The small molecule below binds the protein below.
Small molecule (SMILES): Cc1cc(CCCOc2c(C)cc(-c3noc(C(F)(F)F)n3)cc2C)on1

Sequence of chain 51.A:
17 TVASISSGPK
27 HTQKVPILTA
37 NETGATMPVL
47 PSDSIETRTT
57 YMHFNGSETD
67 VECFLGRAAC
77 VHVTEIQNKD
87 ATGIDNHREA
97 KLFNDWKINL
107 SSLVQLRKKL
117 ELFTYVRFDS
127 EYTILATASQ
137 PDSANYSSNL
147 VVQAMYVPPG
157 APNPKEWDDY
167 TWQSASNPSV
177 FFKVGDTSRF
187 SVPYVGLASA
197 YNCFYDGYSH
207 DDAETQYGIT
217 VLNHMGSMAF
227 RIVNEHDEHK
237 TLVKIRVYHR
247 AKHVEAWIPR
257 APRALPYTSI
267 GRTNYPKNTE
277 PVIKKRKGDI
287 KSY

Sequence of chain 51.C:
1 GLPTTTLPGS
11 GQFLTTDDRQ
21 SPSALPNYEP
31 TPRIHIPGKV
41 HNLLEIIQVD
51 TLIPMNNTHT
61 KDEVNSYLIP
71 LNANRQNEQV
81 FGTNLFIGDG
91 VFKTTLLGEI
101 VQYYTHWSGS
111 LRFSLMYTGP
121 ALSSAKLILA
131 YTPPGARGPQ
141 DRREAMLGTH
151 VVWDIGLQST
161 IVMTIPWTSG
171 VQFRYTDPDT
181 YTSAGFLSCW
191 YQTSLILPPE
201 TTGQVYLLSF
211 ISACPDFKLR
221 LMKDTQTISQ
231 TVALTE

Binding-site contacts:
Ligand atom C2A contacts residue TYR152 of chain 51.A at 3.7 Å (hydrophobic).
Ligand atom CM6 contacts residue VAL188 of chain 51.A at 3.8 Å (hydrophobic).
Ligand atom C5B contacts residue TYR152 of chain 51.A at 3.5 Å (hydrophobic).
Ligand atom F3 contacts residue TYR152 of chain 51.A at 3.6 Å.
Ligand atom C3 contacts residue LEU106 of chain 51.A at 3.8 Å (hydrophobic).
Ligand atom C2C contacts residue ILE104 of chain 51.A at 3.8 Å (hydrophobic).
Ligand atom C6B contacts residue TYR152 of chain 51.A at 3.6 Å (hydrophobic).
Ligand atom CM2 contacts residue TYR128 of chain 51.A at 3.4 Å (hydrophobic).
Ligand atom CM6 contacts residue LEU25 of chain 51.C at 3.8 Å (hydrophobic).
Ligand atom F3 contacts residue ALA150 of chain 51.A at 2.7 Å.
Ligand atom C1C contacts residue TYR128 of chain 51.A at 3.5 Å (hydrophobic).
Ligand atom C2B contacts residue ILE104 of chain 51.A at 3.8 Å (hydrophobic).
Ligand atom N3A contacts residue PHE186 of chain 51.A at 3.4 Å.
Ligand atom F3 contacts residue VAL176 of chain 51.A at 3.6 Å.
Ligand atom F1 contacts residue MET224 of chain 51.A at 3.6 Å.
Ligand atom F3 contacts residue SER175 of chain 51.A at 2.8 Å.
Ligand atom N3A contacts residue TYR152 of chain 51.A at 3.8 Å.
Ligand atom C3C contacts residue TYR128 of chain 51.A at 3.3 Å (hydrophobic).
Ligand atom CM4 contacts residue ALA150 of chain 51.A at 3.6 Å (hydrophobic).
Ligand atom CM4 contacts residue VAL176 of chain 51.A at 3.8 Å (hydrophobic).
Ligand atom F2 contacts residue VAL176 of chain 51.A at 2.7 Å.
Ligand atom N1A contacts residue PRO174 of chain 51.A at 3.5 Å.
Ligand atom C4 contacts residue TYR197 of chain 51.A at 3.4 Å (hydrophobic).
Ligand atom CM2 contacts residue MET224 of chain 51.A at 3.5 Å (hydrophobic).
Ligand atom O1A contacts residue PRO174 of chain 51.A at 3.5 Å.
Ligand atom N1A contacts residue ALA24 of chain 51.C at 3.2 Å.
Ligand atom C1C contacts residue TYR197 of chain 51.A at 3.5 Å (hydrophobic).
Ligand atom C3B contacts residue MET224 of chain 51.A at 3.6 Å (hydrophobic).
Ligand atom F1 contacts residue PHE186 of chain 51.A at 3.8 Å.
Ligand atom CM2 contacts residue ILE104 of chain 51.A at 3.6 Å (hydrophobic).
Ligand atom CM3 contacts residue ASN219 of chain 51.A at 3.8 Å.
Ligand atom O1A contacts residue ALA24 of chain 51.C at 3.3 Å.
Ligand atom C2C contacts residue TYR128 of chain 51.A at 3.2 Å (hydrophobic).
Ligand atom C3A contacts residue PHE186 of chain 51.A at 3.7 Å (hydrophobic).
Ligand atom F3 contacts residue MET151 of chain 51.A at 3.7 Å.
Ligand atom CM6 contacts residue TYR152 of chain 51.A at 3.4 Å (hydrophobic).
Ligand atom F1 contacts residue ALA150 of chain 51.A at 3.8 Å.
Ligand atom F3 contacts residue PRO174 of chain 51.A at 2.9 Å.
Ligand atom C2A contacts residue PHE186 of chain 51.A at 3.5 Å (hydrophobic).
Ligand atom O1 contacts residue MET221 of chain 51.A at 3.7 Å.

Sequence of chain 52.C:
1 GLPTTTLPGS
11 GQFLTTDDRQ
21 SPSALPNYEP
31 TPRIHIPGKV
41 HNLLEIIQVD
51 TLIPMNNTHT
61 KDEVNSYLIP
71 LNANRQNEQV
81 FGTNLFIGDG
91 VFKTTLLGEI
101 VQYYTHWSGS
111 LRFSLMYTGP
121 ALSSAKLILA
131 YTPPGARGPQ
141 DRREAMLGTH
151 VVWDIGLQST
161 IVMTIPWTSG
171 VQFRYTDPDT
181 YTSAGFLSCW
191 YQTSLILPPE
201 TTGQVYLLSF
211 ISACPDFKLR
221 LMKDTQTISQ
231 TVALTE